Binding-site contacts:
Ligand atom C7 contacts residue PRO533 of chain 1.A at 4.2 Å (hydrophobic).
Ligand atom C3 contacts residue ASN535 of chain 1.A at 3.8 Å.
Ligand atom C8 contacts residue ASN535 of chain 1.A at 4.4 Å.
Ligand atom C8 contacts residue PRO533 of chain 1.A at 3.4 Å (hydrophobic).
Ligand atom C7 contacts residue ASN535 of chain 1.A at 3.2 Å.
Ligand atom O5 contacts residue TYR540 of chain 1.A at 3.4 Å (h-bond).
Ligand atom C1 contacts residue TYR540 of chain 1.A at 4.3 Å (hydrophobic).
Ligand atom O6 contacts residue TYR540 of chain 1.A at 2.5 Å (h-bond).
Ligand atom C2 contacts residue ASN535 of chain 1.A at 2.4 Å.
Ligand atom N2 contacts residue PRO533 of chain 1.A at 4.5 Å.
Ligand atom C6 contacts residue TYR540 of chain 1.A at 3.5 Å (hydrophobic).
Ligand atom C4 contacts residue ASN535 of chain 1.A at 4.2 Å.
Ligand atom C1 contacts residue ASN535 of chain 1.A at 1.4 Å.
Ligand atom O5 contacts residue ASN535 of chain 1.A at 2.3 Å (h-bond).
Ligand atom C5 contacts residue ASN535 of chain 1.A at 3.6 Å.
Ligand atom O7 contacts residue ASN535 of chain 1.A at 3.0 Å (h-bond).
Ligand atom C5 contacts residue TYR540 of chain 1.A at 3.7 Å (hydrophobic).
Ligand atom N2 contacts residue ASN535 of chain 1.A at 2.9 Å (h-bond).

Sequence of chain 1.A:
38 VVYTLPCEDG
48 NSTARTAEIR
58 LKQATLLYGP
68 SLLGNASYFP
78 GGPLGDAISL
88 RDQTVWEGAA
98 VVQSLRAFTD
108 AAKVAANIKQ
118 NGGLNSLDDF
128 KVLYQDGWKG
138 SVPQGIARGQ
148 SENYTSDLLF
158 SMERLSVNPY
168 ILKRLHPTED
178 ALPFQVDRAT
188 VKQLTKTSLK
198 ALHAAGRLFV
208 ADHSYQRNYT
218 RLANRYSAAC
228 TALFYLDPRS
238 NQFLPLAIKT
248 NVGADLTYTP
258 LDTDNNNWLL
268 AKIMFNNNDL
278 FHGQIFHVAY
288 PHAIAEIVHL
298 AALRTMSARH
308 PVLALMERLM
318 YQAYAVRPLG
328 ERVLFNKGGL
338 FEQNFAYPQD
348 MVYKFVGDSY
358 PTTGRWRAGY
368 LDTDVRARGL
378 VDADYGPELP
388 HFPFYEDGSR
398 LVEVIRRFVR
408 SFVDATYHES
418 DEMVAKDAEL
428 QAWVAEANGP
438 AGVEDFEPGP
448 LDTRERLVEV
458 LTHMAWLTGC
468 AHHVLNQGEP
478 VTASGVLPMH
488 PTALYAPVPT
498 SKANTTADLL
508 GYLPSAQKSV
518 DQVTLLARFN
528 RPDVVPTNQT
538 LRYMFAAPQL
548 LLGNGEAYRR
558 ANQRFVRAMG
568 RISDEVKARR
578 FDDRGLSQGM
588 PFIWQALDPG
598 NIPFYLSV

This protein binds this small molecule.
Small molecule (SMILES): CC(=O)N[C@@H]1[C@@H](O)[C@H](O)[C@@H](CO)O[C@H]1O